Sequence of chain 7.A:
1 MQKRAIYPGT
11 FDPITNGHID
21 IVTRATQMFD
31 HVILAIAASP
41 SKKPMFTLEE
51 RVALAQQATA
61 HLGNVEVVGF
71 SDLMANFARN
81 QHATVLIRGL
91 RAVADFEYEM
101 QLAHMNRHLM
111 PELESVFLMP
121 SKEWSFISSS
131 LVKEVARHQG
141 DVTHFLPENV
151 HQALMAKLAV

Sequence of chain 12.A:
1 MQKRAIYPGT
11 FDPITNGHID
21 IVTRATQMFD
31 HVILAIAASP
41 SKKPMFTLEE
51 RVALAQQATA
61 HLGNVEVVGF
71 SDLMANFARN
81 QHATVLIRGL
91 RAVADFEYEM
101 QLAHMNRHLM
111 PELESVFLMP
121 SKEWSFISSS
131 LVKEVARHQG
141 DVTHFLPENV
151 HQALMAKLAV

A small-molecule ligand and the protein it binds are described below.
Small molecule (SMILES): COc1ccc(Oc2cccc([C@@H](C)Nc3nc4n(n3)C(=O)CC(C)=N4)c2)cc1

Binding-site contacts:
Ligand atom C11 contacts residue ALA37 of chain 12.A at 3.6 Å (hydrophobic).
Ligand atom C9 contacts residue ALA37 of chain 12.A at 3.6 Å (hydrophobic).
Ligand atom C5 contacts residue MET74 of chain 12.A at 3.6 Å (hydrophobic).
Ligand atom C9 contacts residue THR10 of chain 12.A at 3.6 Å.
Ligand atom C8 contacts residue ALA37 of chain 12.A at 3.4 Å (hydrophobic).
Ligand atom C contacts residue ARG88 of chain 12.A at 3.4 Å.
Ligand atom O2 contacts residue PG41 of chain 12.G at 3.2 Å.
Ligand atom C9 contacts residue PG41 of chain 12.G at 3.6 Å.
Ligand atom C contacts residue GLU99 of chain 12.A at 3.6 Å.
Ligand atom C6 contacts residue PG41 of chain 12.G at 3.7 Å.
Ligand atom C12 contacts residue ALA37 of chain 12.A at 3.4 Å (hydrophobic).
Ligand atom N contacts residue HIS138 of chain 7.A at 3.6 Å.
Ligand atom N3 contacts residue LEU73 of chain 12.A at 3.7 Å.
Ligand atom C contacts residue ASN106 of chain 12.A at 3.4 Å.
Ligand atom C10 contacts residue ALA37 of chain 12.A at 3.7 Å (hydrophobic).
Ligand atom C14 contacts residue ASP72 of chain 12.A at 3.4 Å.
Ligand atom O contacts residue LEU102 of chain 12.A at 3.7 Å.
Ligand atom O contacts residue ASN106 of chain 12.A at 3.1 Å (h-bond).
Ligand atom C14 contacts residue SER71 of chain 12.A at 3.7 Å.
Ligand atom O contacts residue MET74 of chain 12.A at 3.7 Å.
Ligand atom C7 contacts residue ALA37 of chain 12.A at 3.4 Å (hydrophobic).
Ligand atom O1 contacts residue PHE70 of chain 12.A at 3.7 Å.
Ligand atom N contacts residue ASP72 of chain 12.A at 3.0 Å (salt-bridge).
Ligand atom C5 contacts residue PG41 of chain 12.G at 3.7 Å.
Ligand atom C1 contacts residue MET74 of chain 12.A at 3.7 Å (hydrophobic).
Ligand atom C3 contacts residue PG41 of chain 12.G at 3.8 Å.
Ligand atom C15 contacts residue HIS138 of chain 7.A at 3.5 Å.
Ligand atom N4 contacts residue MET74 of chain 12.A at 2.9 Å (h-bond).
Ligand atom C16 contacts residue PG41 of chain 12.G at 3.7 Å.
Ligand atom C19 contacts residue ASN106 of chain 12.A at 3.5 Å.
Ligand atom C12 contacts residue PHE70 of chain 12.A at 3.8 Å (hydrophobic).
Ligand atom C4 contacts residue PG41 of chain 12.G at 3.8 Å.
Ligand atom C2 contacts residue ARG88 of chain 12.A at 3.6 Å.
Ligand atom C8 contacts residue PG41 of chain 12.G at 3.7 Å.
Ligand atom O2 contacts residue GLU134 of chain 7.A at 3.5 Å.
Ligand atom C contacts residue LEU102 of chain 12.A at 3.6 Å (hydrophobic).
Ligand atom N1 contacts residue HIS138 of chain 7.A at 3.4 Å.
Ligand atom N4 contacts residue LEU73 of chain 12.A at 3.6 Å.
Ligand atom C13 contacts residue HIS138 of chain 7.A at 3.6 Å.
Ligand atom C3 contacts residue PRO8 of chain 12.A at 3.7 Å (hydrophobic).